Binding-site contacts:
Ligand atom C7 contacts residue ASN78 of chain 1.A at 3.6 Å.
Ligand atom C2 contacts residue ASN78 of chain 1.A at 2.3 Å.
Ligand atom O5 contacts residue ASN78 of chain 1.A at 2.4 Å (h-bond).
Ligand atom C5 contacts residue ASN78 of chain 1.A at 3.7 Å.
Ligand atom O7 contacts residue ASN78 of chain 1.A at 3.9 Å.
Ligand atom N2 contacts residue ASN78 of chain 1.A at 2.9 Å (h-bond).
Ligand atom C4 contacts residue ASN78 of chain 1.A at 4.2 Å.
Ligand atom C1 contacts residue ASN78 of chain 1.A at 1.5 Å.
Ligand atom C3 contacts residue ASN78 of chain 1.A at 3.8 Å.

This small molecule binds to this protein.
Small molecule (SMILES): CC(=O)N[C@@H]1[C@@H](O)[C@H](O)[C@@H](CO)O[C@H]1O

Sequence of chain 1.A:
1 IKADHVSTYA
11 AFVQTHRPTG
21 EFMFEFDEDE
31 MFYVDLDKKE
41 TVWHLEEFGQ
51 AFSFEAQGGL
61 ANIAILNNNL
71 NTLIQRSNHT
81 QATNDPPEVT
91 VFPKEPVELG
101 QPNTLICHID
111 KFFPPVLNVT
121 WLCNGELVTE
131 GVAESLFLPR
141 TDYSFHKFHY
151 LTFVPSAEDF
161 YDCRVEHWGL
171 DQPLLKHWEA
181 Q